The small molecule below binds the protein below.
Small molecule (SMILES): Nc1nc2c(ncn2[C@@H]2O[C@H](CO[P](=O)(O)OP(=O)(O)O)[C@@H](OP(=O)(O)O)[C@H]2O)c(=O)[nH]1

Binding-site contacts:
Ligand atom O6 contacts residue CYS159 of chain 1.C at 3.4 Å.
Ligand atom O1B contacts residue LEU25 of chain 1.C at 3.7 Å.
Ligand atom O6 contacts residue ASN126 of chain 1.C at 3.2 Å (h-bond).
Ligand atom N7 contacts residue ALA160 of chain 1.C at 3.6 Å.
Ligand atom O6 contacts residue ASP129 of chain 1.C at 3.5 Å (salt-bridge).
Ligand atom C6 contacts residue ASP129 of chain 1.C at 3.7 Å.
Ligand atom O1A contacts residue THR32 of chain 1.C at 2.6 Å (h-bond).
Ligand atom O3B contacts residue MG1 of chain 1.I at 3.4 Å.
Ligand atom C5 contacts residue THR161 of chain 1.C at 3.6 Å.
Ligand atom O1B contacts residue LYS30 of chain 1.C at 2.8 Å (salt-bridge).
Ligand atom O1B contacts residue GLY29 of chain 1.C at 3.0 Å (h-bond).
Ligand atom O1B contacts residue ALA27 of chain 1.C at 3.7 Å.
Ligand atom N2 contacts residue ASP129 of chain 1.C at 3.0 Å (salt-bridge).
Ligand atom O6 contacts residue LYS127 of chain 1.C at 3.3 Å.
Ligand atom N7 contacts residue ASN126 of chain 1.C at 3.1 Å (h-bond).
Ligand atom O2B contacts residue MG1 of chain 1.I at 2.0 Å.
Ligand atom C2' contacts residue THR32 of chain 1.C at 3.6 Å.
Ligand atom O2B contacts residue THR31 of chain 1.C at 2.7 Å (h-bond).
Ligand atom O1B contacts residue ALA28 of chain 1.C at 3.3 Å (h-bond).
Ligand atom N2 contacts residue LEU130 of chain 1.C at 3.6 Å.
Ligand atom O3B contacts residue ALA27 of chain 1.C at 2.9 Å (h-bond).
Ligand atom PA contacts residue THR32 of chain 1.C at 3.6 Å.
Ligand atom N1 contacts residue ASP129 of chain 1.C at 2.8 Å (salt-bridge).
Ligand atom O1A contacts residue LYS30 of chain 1.C at 3.6 Å.
Ligand atom C5' contacts residue ALA27 of chain 1.C at 3.6 Å (hydrophobic).
Ligand atom C8 contacts residue THR32 of chain 1.C at 3.5 Å.
Ligand atom O3A contacts residue GLY29 of chain 1.C at 3.2 Å (h-bond).
Ligand atom O3A contacts residue ALA27 of chain 1.C at 3.5 Å.
Ligand atom C6 contacts residue LYS127 of chain 1.C at 3.5 Å.
Ligand atom PB contacts residue LYS30 of chain 1.C at 3.6 Å.
Ligand atom O2B contacts residue LYS30 of chain 1.C at 3.7 Å.
Ligand atom C2 contacts residue ASP129 of chain 1.C at 3.7 Å.
Ligand atom O1A contacts residue THR31 of chain 1.C at 3.4 Å (h-bond).
Ligand atom O1A contacts residue GLY29 of chain 1.C at 3.2 Å.
Ligand atom O5' contacts residue THR32 of chain 1.C at 3.6 Å.
Ligand atom O6 contacts residue ALA160 of chain 1.C at 2.9 Å (h-bond).
Ligand atom PB contacts residue ALA27 of chain 1.C at 3.6 Å.
Ligand atom O4' contacts residue LYS127 of chain 1.C at 3.4 Å (salt-bridge).
Ligand atom C4 contacts residue THR161 of chain 1.C at 3.6 Å.
Ligand atom PB contacts residue MG1 of chain 1.I at 3.2 Å.

Sequence of chain 1.C:
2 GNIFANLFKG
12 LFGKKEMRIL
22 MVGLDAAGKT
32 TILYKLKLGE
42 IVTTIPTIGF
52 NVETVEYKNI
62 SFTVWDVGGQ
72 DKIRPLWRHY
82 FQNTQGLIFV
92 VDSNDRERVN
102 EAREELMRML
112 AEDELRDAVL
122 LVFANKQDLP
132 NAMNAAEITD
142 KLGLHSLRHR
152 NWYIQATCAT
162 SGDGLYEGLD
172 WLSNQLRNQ